Sequence of chain 1.D:
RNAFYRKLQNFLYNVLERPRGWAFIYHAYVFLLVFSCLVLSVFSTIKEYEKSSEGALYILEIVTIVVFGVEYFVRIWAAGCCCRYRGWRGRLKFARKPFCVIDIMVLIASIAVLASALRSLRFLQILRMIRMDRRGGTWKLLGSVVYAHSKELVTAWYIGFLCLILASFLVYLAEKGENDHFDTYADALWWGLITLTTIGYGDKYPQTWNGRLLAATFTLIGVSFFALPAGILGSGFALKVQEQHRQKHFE

The protein below binds the small molecule below.
Small molecule (SMILES): CCOC(=O)Nc1ccc(NCc2ccc(F)cc2)cc1N

Sequence of chain 1.C:
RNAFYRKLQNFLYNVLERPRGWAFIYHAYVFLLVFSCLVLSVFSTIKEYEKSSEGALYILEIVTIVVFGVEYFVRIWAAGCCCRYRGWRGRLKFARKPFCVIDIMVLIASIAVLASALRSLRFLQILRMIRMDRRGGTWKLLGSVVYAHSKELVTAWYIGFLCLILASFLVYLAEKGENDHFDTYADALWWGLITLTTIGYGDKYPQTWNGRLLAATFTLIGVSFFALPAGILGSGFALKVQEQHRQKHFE

Sequence of chain 1.B:
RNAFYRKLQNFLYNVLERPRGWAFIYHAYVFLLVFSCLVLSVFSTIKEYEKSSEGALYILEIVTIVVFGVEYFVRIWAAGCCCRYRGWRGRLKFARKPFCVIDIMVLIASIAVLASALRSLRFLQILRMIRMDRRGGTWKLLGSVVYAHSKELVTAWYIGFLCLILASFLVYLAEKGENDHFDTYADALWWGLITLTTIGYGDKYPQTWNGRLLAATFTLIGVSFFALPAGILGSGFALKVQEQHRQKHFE

Binding-site contacts:
Ligand atom N6 contacts residue PHE243 of chain 1.C at 3.2 Å (h-bond).
Ligand atom C22 contacts residue SER241 of chain 1.D at 3.6 Å.
Ligand atom O3 contacts residue TRP174 of chain 1.C at 3.0 Å.
Ligand atom C20 contacts residue LEU237 of chain 1.D at 4.0 Å (hydrophobic).
Ligand atom C7 contacts residue TRP174 of chain 1.C at 3.5 Å (hydrophobic).
Ligand atom N6 contacts residue SER241 of chain 1.D at 3.2 Å (h-bond).
Ligand atom C18 contacts residue PHE178 of chain 1.C at 4.0 Å (hydrophobic).
Ligand atom C12 contacts residue TRP174 of chain 1.C at 4.3 Å (hydrophobic).
Ligand atom N6 contacts residue LEU237 of chain 1.D at 3.9 Å.
Ligand atom N5 contacts residue TRP174 of chain 1.C at 4.3 Å.
Ligand atom F1 contacts residue PHE42 of chain 1.B at 4.2 Å.
Ligand atom C15 contacts residue PHE178 of chain 1.C at 4.3 Å (hydrophobic).
Ligand atom N5 contacts residue LEU237 of chain 1.D at 3.0 Å (h-bond).
Ligand atom N5 contacts residue SER241 of chain 1.D at 3.8 Å.
Ligand atom O3 contacts residue PRO246 of chain 1.C at 3.7 Å.
Ligand atom N4 contacts residue PHE243 of chain 1.C at 4.0 Å.
Ligand atom C14 contacts residue TRP174 of chain 1.C at 3.6 Å (hydrophobic).
Ligand atom C19 contacts residue LEU237 of chain 1.D at 3.9 Å (hydrophobic).
Ligand atom C7 contacts residue PHE178 of chain 1.C at 3.9 Å (hydrophobic).
Ligand atom C19 contacts residue PHE178 of chain 1.C at 4.1 Å (hydrophobic).
Ligand atom C9 contacts residue LEU237 of chain 1.D at 4.2 Å (hydrophobic).
Ligand atom C8 contacts residue TRP174 of chain 1.C at 3.9 Å (hydrophobic).
Ligand atom C12 contacts residue LEU237 of chain 1.D at 4.1 Å (hydrophobic).
Ligand atom C15 contacts residue LEU181 of chain 1.C at 4.3 Å (hydrophobic).
Ligand atom C17 contacts residue LEU237 of chain 1.D at 3.5 Å (hydrophobic).
Ligand atom C13 contacts residue TRP174 of chain 1.C at 3.7 Å (hydrophobic).
Ligand atom C9 contacts residue PHE178 of chain 1.C at 4.0 Å (hydrophobic).
Ligand atom C10 contacts residue TRP174 of chain 1.C at 3.8 Å (hydrophobic).
Ligand atom C10 contacts residue LEU237 of chain 1.D at 3.6 Å (hydrophobic).
Ligand atom C11 contacts residue PHE243 of chain 1.C at 4.0 Å (hydrophobic).
Ligand atom O2 contacts residue LEU237 of chain 1.D at 4.0 Å.
Ligand atom N6 contacts residue PRO246 of chain 1.C at 4.2 Å.
Ligand atom C15 contacts residue PHE243 of chain 1.C at 4.1 Å (hydrophobic).
Ligand atom C17 contacts residue LEU181 of chain 1.C at 4.0 Å (hydrophobic).
Ligand atom C20 contacts residue TRP174 of chain 1.C at 4.0 Å (hydrophobic).
Ligand atom O2 contacts residue ILE238 of chain 1.D at 3.8 Å.
Ligand atom C12 contacts residue PHE243 of chain 1.C at 4.2 Å (hydrophobic).
Ligand atom C16 contacts residue PHE178 of chain 1.C at 4.2 Å (hydrophobic).
Ligand atom C15 contacts residue LEU237 of chain 1.D at 3.6 Å (hydrophobic).
Ligand atom C17 contacts residue PHE178 of chain 1.C at 4.2 Å (hydrophobic).